Binding-site contacts:
Ligand atom C21 contacts residue SER129 of chain 1.A at 3.6 Å.
Ligand atom C5 contacts residue LEU128 of chain 1.A at 3.3 Å (hydrophobic).
Ligand atom C10 contacts residue GLY165 of chain 1.A at 3.2 Å.
Ligand atom C22 contacts residue SER129 of chain 1.A at 3.5 Å.
Ligand atom O1 contacts residue GLY164 of chain 1.A at 3.1 Å.
Ligand atom O14 contacts residue GLY165 of chain 1.A at 3.1 Å (h-bond).
Ligand atom C17 contacts residue HIS41 of chain 1.A at 3.6 Å.
Ligand atom N24 contacts residue GLY164 of chain 1.A at 3.7 Å.
Ligand atom C26 contacts residue CYS148 of chain 1.A at 2.7 Å (hydrophobic).
Ligand atom O1 contacts residue GLY165 of chain 1.A at 3.2 Å (h-bond).
Ligand atom C12 contacts residue LEU128 of chain 1.A at 3.3 Å (hydrophobic).
Ligand atom O14 contacts residue GLY164 of chain 1.A at 3.3 Å.
Ligand atom C34 contacts residue GLY164 of chain 1.A at 3.6 Å.
Ligand atom N33 contacts residue THR143 of chain 1.A at 3.0 Å (h-bond).
Ligand atom N33 contacts residue LYS144 of chain 1.A at 3.7 Å.
Ligand atom C20 contacts residue LEU128 of chain 1.A at 3.6 Å (hydrophobic).
Ligand atom C20 contacts residue ARG40 of chain 1.A at 3.2 Å.
Ligand atom C29 contacts residue CYS148 of chain 1.A at 3.2 Å (hydrophobic).
Ligand atom C19 contacts residue GLU72 of chain 1.A at 3.5 Å.
Ligand atom C16 contacts residue HIS41 of chain 1.A at 3.7 Å.
Ligand atom O1 contacts residue HIS162 of chain 1.A at 2.8 Å (h-bond).
Ligand atom O28 contacts residue HIS41 of chain 1.A at 2.5 Å (h-bond).
Ligand atom N13 contacts residue SER129 of chain 1.A at 3.0 Å (h-bond).
Ligand atom N24 contacts residue ILE163 of chain 1.A at 3.1 Å (h-bond).
Ligand atom O28 contacts residue CYS148 of chain 1.A at 2.6 Å (h-bond).
Ligand atom C34 contacts residue GLY165 of chain 1.A at 3.3 Å.
Ligand atom O11 contacts residue SER129 of chain 1.A at 3.4 Å (h-bond).
Ligand atom O14 contacts residue LEU128 of chain 1.A at 3.5 Å.
Ligand atom C1 contacts residue GLY165 of chain 1.A at 3.4 Å.
Ligand atom C15 contacts residue ILE163 of chain 1.A at 3.5 Å (hydrophobic).
Ligand atom O1 contacts residue THR143 of chain 1.A at 2.9 Å (h-bond).
Ligand atom N24 contacts residue CYS148 of chain 1.A at 3.0 Å (h-bond).
Ligand atom C6 contacts residue LEU128 of chain 1.A at 2.9 Å (hydrophobic).
Ligand atom C12 contacts residue SER129 of chain 1.A at 3.7 Å.
Ligand atom C27 contacts residue HIS41 of chain 1.A at 3.5 Å.
Ligand atom N24 contacts residue HIS41 of chain 1.A at 3.7 Å.
Ligand atom C18 contacts residue HIS41 of chain 1.A at 3.3 Å.
Ligand atom C6 contacts residue GLY165 of chain 1.A at 3.4 Å.
Ligand atom C27 contacts residue CYS148 of chain 1.A at 1.8 Å (hydrophobic).
Ligand atom C30 contacts residue GLY165 of chain 1.A at 3.6 Å.

This protein binds this small molecule.
Small molecule (SMILES): O=C(N[C@@H](Cc1ccccc1)C(=O)N[C@H](CO)C[C@@H]1CCNC1=O)OCc1ccccc1

Sequence of chain 1.A:
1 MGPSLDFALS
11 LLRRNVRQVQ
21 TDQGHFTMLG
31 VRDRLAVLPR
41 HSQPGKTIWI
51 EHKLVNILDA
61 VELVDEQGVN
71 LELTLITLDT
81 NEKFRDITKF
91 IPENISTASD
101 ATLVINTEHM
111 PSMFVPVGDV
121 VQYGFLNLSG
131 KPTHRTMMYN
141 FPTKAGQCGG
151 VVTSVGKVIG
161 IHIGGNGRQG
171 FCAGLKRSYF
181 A